Binding-site contacts:
Ligand atom C03 contacts residue GLU287 of chain 1.J at 4.0 Å.
Ligand atom C05 contacts residue PHE107 of chain 1.J at 4.1 Å (hydrophobic).
Ligand atom C07 contacts residue TRP93 of chain 1.J at 3.8 Å (hydrophobic).
Ligand atom C04 contacts residue TRP93 of chain 1.J at 3.6 Å (hydrophobic).
Ligand atom C07 contacts residue GLY291 of chain 1.J at 3.4 Å.
Ligand atom C09 contacts residue GLY291 of chain 1.J at 3.7 Å.
Ligand atom C03 contacts residue TRP93 of chain 1.J at 3.6 Å (hydrophobic).
Ligand atom C13 contacts residue PHE107 of chain 1.J at 4.0 Å (hydrophobic).
Ligand atom C04 contacts residue GLU287 of chain 1.J at 4.0 Å.
Ligand atom N15 contacts residue HEM1 of chain 1.FA at 2.4 Å.
Ligand atom N01 contacts residue ALA290 of chain 1.J at 3.9 Å.
Ligand atom N01 contacts residue GLU287 of chain 1.J at 3.4 Å.
Ligand atom N01 contacts residue TRP237 of chain 1.J at 3.6 Å.
Ligand atom C14 contacts residue HEM1 of chain 1.FA at 3.1 Å.
Ligand atom N17 contacts residue THR295 of chain 1.J at 3.4 Å.
Ligand atom C09 contacts residue TRP93 of chain 1.J at 3.8 Å (hydrophobic).
Ligand atom C05 contacts residue GLY291 of chain 1.J at 3.9 Å.
Ligand atom C13 contacts residue THR295 of chain 1.J at 3.6 Å.
Ligand atom C12 contacts residue PHE464 of chain 1.J at 3.8 Å (hydrophobic).
Ligand atom F08 contacts residue ALA290 of chain 1.J at 3.7 Å.
Ligand atom F08 contacts residue PHE208 of chain 1.J at 3.1 Å.
Ligand atom C12 contacts residue THR295 of chain 1.J at 4.0 Å.
Ligand atom C06 contacts residue GLY291 of chain 1.J at 3.5 Å.
Ligand atom C09 contacts residue ALA290 of chain 1.J at 3.8 Å (hydrophobic).
Ligand atom C16 contacts residue THR295 of chain 1.J at 3.7 Å.
Ligand atom C02 contacts residue GLU287 of chain 1.J at 3.6 Å.
Ligand atom C02 contacts residue TRP237 of chain 1.J at 3.9 Å (hydrophobic).
Ligand atom C10 contacts residue THR295 of chain 1.J at 3.7 Å.
Ligand atom C06 contacts residue TRP93 of chain 1.J at 4.0 Å (hydrophobic).
Ligand atom N01 contacts residue ARG97 of chain 1.J at 3.2 Å (salt-bridge).
Ligand atom C10 contacts residue GLY291 of chain 1.J at 4.0 Å.
Ligand atom C05 contacts residue TRP93 of chain 1.J at 4.0 Å (hydrophobic).
Ligand atom C11 contacts residue PHE464 of chain 1.J at 3.6 Å (hydrophobic).
Ligand atom C02 contacts residue ALA290 of chain 1.J at 3.8 Å (hydrophobic).
Ligand atom F08 contacts residue GLY291 of chain 1.J at 3.6 Å.
Ligand atom C16 contacts residue HEM1 of chain 1.FA at 3.1 Å.
Ligand atom C11 contacts residue THR295 of chain 1.J at 4.0 Å.
Ligand atom C14 contacts residue THR295 of chain 1.J at 4.0 Å.
Ligand atom C16 contacts residue GLY291 of chain 1.J at 3.6 Å.
Ligand atom C03 contacts residue GLY291 of chain 1.J at 4.0 Å.

Sequence of chain 1.J:
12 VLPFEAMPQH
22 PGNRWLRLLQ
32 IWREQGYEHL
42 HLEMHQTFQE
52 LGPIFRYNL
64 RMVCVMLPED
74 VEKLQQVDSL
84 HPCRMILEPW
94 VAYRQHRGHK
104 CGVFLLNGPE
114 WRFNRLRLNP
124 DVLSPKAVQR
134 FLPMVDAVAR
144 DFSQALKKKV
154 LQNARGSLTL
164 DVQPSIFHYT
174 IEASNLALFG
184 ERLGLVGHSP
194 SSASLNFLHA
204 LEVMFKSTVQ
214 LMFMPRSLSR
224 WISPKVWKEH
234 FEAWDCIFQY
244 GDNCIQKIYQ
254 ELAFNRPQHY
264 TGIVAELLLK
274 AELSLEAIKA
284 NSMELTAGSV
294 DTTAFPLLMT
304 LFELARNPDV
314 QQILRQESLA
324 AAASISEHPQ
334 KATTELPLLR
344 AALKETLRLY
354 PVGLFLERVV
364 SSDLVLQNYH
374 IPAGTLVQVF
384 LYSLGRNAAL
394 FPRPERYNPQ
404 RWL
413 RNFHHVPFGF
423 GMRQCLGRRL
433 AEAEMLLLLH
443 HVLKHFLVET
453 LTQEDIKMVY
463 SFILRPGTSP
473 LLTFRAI

This small molecule binds to this protein.
Small molecule (SMILES): N#Cc1ccc([C@H]2CCc3cncn32)c(F)c1